The protein below binds the small molecule below.
Small molecule (SMILES): CC(=O)N[C@H]1[C@H]([C@H](O)[C@H](O)CO)O[C@@](O[C@H]2[C@@H](O)[C@@H](CO)O[C@@H](O[C@H]3[C@H](O)[C@@H](O)[C@H](O)O[C@@H]3CO)[C@@H]2O)(C(=O)O)C[C@@H]1O

Sequence of chain 1.C:
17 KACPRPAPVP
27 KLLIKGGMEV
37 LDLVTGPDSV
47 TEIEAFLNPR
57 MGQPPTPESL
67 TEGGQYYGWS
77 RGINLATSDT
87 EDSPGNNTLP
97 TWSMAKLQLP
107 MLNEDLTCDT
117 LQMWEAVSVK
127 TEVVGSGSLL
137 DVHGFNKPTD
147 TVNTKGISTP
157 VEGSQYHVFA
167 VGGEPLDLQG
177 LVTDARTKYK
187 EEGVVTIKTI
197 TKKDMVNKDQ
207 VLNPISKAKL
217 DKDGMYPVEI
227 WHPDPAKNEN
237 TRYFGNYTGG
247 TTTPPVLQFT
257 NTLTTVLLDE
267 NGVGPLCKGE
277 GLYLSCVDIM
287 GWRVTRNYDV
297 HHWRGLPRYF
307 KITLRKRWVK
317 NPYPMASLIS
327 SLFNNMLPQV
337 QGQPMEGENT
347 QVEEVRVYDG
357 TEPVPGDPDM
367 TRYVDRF

Binding-site contacts:
Ligand atom C5 contacts residue TYR72 of chain 1.B at 3.7 Å (hydrophobic).
Ligand atom C11 contacts residue TYR72 of chain 1.B at 3.5 Å (hydrophobic).
Ligand atom O3 contacts residue ARG77 of chain 1.B at 4.1 Å.
Ligand atom O4 contacts residue HIS298 of chain 1.B at 3.1 Å (h-bond).
Ligand atom O4 contacts residue THR291 of chain 1.B at 3.3 Å.
Ligand atom C4 contacts residue ARG77 of chain 1.B at 3.8 Å.
Ligand atom C3 contacts residue GLY78 of chain 1.B at 3.8 Å.
Ligand atom C1 contacts residue TYR72 of chain 1.B at 3.7 Å (hydrophobic).
Ligand atom C11 contacts residue ASP85 of chain 1.C at 3.7 Å.
Ligand atom O1A contacts residue ARG77 of chain 1.B at 3.2 Å (salt-bridge).
Ligand atom C3 contacts residue GLY78 of chain 1.B at 3.8 Å.
Ligand atom C9 contacts residue ARG77 of chain 1.B at 3.5 Å.
Ligand atom O3 contacts residue GLY78 of chain 1.B at 3.0 Å.
Ligand atom C2 contacts residue GLY78 of chain 1.B at 3.9 Å.
Ligand atom C4 contacts residue HIS298 of chain 1.B at 3.5 Å.
Ligand atom C6 contacts residue TYR72 of chain 1.B at 3.9 Å (hydrophobic).
Ligand atom O4 contacts residue ASN80 of chain 1.B at 4.3 Å.
Ligand atom C3 contacts residue VAL296 of chain 1.B at 3.5 Å (hydrophobic).
Ligand atom O1A contacts residue GLY78 of chain 1.B at 3.9 Å.
Ligand atom N5 contacts residue TYR72 of chain 1.B at 2.8 Å (h-bond).
Ligand atom C1 contacts residue ARG77 of chain 1.B at 3.3 Å.
Ligand atom C3 contacts residue ARG77 of chain 1.B at 4.0 Å.
Ligand atom O1A contacts residue TYR72 of chain 1.B at 3.0 Å.
Ligand atom C5 contacts residue ARG77 of chain 1.B at 4.2 Å.
Ligand atom O4 contacts residue ILE79 of chain 1.B at 3.8 Å.
Ligand atom O3 contacts residue VAL296 of chain 1.B at 3.9 Å.
Ligand atom O1B contacts residue ARG77 of chain 1.B at 2.7 Å (salt-bridge).
Ligand atom C3 contacts residue HIS298 of chain 1.B at 3.5 Å.
Ligand atom C2 contacts residue VAL296 of chain 1.B at 4.3 Å (hydrophobic).
Ligand atom O4 contacts residue VAL296 of chain 1.B at 4.2 Å.
Ligand atom O4 contacts residue GLY78 of chain 1.B at 3.1 Å.
Ligand atom C4 contacts residue GLY78 of chain 1.B at 3.3 Å.
Ligand atom C5 contacts residue ASN93 of chain 1.B at 4.0 Å.
Ligand atom C4 contacts residue TYR72 of chain 1.B at 3.9 Å (hydrophobic).
Ligand atom C6 contacts residue ASN93 of chain 1.B at 3.2 Å.
Ligand atom C10 contacts residue TYR72 of chain 1.B at 3.6 Å (hydrophobic).
Ligand atom C1 contacts residue GLY78 of chain 1.B at 4.1 Å.
Ligand atom O6 contacts residue ASN93 of chain 1.B at 3.5 Å (h-bond).
Ligand atom O3 contacts residue ASN80 of chain 1.B at 3.9 Å.
Ligand atom O1B contacts residue TYR72 of chain 1.B at 3.8 Å.

Sequence of chain 1.B:
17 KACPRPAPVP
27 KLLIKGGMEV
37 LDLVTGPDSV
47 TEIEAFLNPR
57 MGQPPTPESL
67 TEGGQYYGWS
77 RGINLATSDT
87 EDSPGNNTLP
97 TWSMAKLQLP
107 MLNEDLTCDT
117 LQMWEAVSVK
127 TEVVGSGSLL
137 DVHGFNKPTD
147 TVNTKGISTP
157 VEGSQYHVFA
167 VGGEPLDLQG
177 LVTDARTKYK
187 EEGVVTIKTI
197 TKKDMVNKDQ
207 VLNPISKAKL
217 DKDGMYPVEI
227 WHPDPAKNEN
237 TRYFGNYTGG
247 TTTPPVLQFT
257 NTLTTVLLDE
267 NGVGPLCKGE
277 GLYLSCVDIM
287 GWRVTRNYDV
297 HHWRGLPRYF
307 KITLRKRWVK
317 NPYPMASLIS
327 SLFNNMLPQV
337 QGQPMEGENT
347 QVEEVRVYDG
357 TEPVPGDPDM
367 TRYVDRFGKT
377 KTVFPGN